Binding-site contacts:
Ligand atom CAN contacts residue LEU17 of chain 1.A at 4.0 Å (hydrophobic).
Ligand atom CAR contacts residue LYS15 of chain 1.A at 3.5 Å.
Ligand atom BRAC contacts residue LYS15 of chain 1.A at 3.4 Å.
Ligand atom OAB contacts residue LYS15 of chain 1.A at 2.9 Å (salt-bridge).
Ligand atom BRAD contacts residue THR106 of chain 1.A at 4.0 Å.
Ligand atom OAA contacts residue THR119 of chain 1.A at 3.7 Å.
Ligand atom CAO contacts residue LYS15 of chain 1.A at 3.8 Å.
Ligand atom CAP contacts residue LYS15 of chain 1.A at 4.0 Å.
Ligand atom BRAD contacts residue LYS15 of chain 1.A at 4.4 Å.
Ligand atom NAL contacts residue LEU17 of chain 1.A at 4.0 Å.
Ligand atom CAE contacts residue LEU110 of chain 1.A at 3.7 Å (hydrophobic).
Ligand atom CAJ contacts residue LEU17 of chain 1.A at 3.7 Å (hydrophobic).
Ligand atom CAO contacts residue LEU17 of chain 1.A at 4.4 Å (hydrophobic).
Ligand atom CAK contacts residue ALA108 of chain 1.A at 4.0 Å (hydrophobic).
Ligand atom BRAD contacts residue ALA108 of chain 1.A at 4.2 Å.
Ligand atom OAA contacts residue ALA108 of chain 1.A at 3.6 Å.
Ligand atom CAG contacts residue SER117 of chain 1.A at 4.3 Å.
Ligand atom CAI contacts residue LEU110 of chain 1.A at 4.1 Å (hydrophobic).
Ligand atom CAG contacts residue LEU110 of chain 1.A at 3.4 Å (hydrophobic).

Sequence of chain 1.A:
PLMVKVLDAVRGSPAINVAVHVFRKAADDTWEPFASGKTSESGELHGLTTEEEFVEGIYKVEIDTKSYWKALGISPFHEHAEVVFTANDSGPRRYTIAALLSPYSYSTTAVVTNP

A protein and the small-molecule ligand that binds it are described below.
Small molecule (SMILES): O=C(Nc1cc(Br)c(O)c(Br)c1)c1ccccc1